This small molecule binds to this protein.
Small molecule (SMILES): N[C@@H]1CCCN(C(=O)CCC(F)(F)F)C1

Binding-site contacts:
Ligand atom N contacts residue PRO131 of chain 1.A at 3.9 Å.
Ligand atom C4 contacts residue PRO131 of chain 1.A at 4.1 Å (hydrophobic).
Ligand atom F contacts residue LEU69 of chain 1.A at 4.2 Å.
Ligand atom C7 contacts residue TYR24 of chain 1.A at 4.1 Å (hydrophobic).
Ligand atom C6 contacts residue TYR24 of chain 1.A at 3.7 Å (hydrophobic).
Ligand atom N1 contacts residue GLU25 of chain 1.A at 4.3 Å.
Ligand atom C8 contacts residue LEU26 of chain 1.A at 4.1 Å (hydrophobic).
Ligand atom C5 contacts residue PRO131 of chain 1.A at 4.1 Å (hydrophobic).
Ligand atom C6 contacts residue LEU26 of chain 1.A at 4.4 Å (hydrophobic).
Ligand atom C8 contacts residue GLN81 of chain 1.A at 4.4 Å.
Ligand atom O contacts residue LEU26 of chain 1.A at 3.0 Å (h-bond).
Ligand atom O contacts residue TYR24 of chain 1.A at 4.2 Å.
Ligand atom F contacts residue GLN81 of chain 1.A at 3.4 Å.
Ligand atom F1 contacts residue LEU80 of chain 1.A at 3.3 Å.
Ligand atom C6 contacts residue LEU80 of chain 1.A at 4.3 Å (hydrophobic).
Ligand atom C7 contacts residue LEU26 of chain 1.A at 3.6 Å (hydrophobic).
Ligand atom O contacts residue GLU25 of chain 1.A at 3.3 Å.
Ligand atom C8 contacts residue VAL132 of chain 1.A at 3.5 Å (hydrophobic).
Ligand atom C contacts residue PRO131 of chain 1.A at 3.8 Å (hydrophobic).
Ligand atom F1 contacts residue LEU26 of chain 1.A at 3.5 Å.
Ligand atom F contacts residue LEU80 of chain 1.A at 3.7 Å.
Ligand atom F contacts residue LEU82 of chain 1.A at 3.2 Å.
Ligand atom C6 contacts residue VAL132 of chain 1.A at 4.1 Å (hydrophobic).
Ligand atom F2 contacts residue GLN81 of chain 1.A at 3.9 Å.
Ligand atom F2 contacts residue VAL132 of chain 1.A at 3.1 Å.
Ligand atom F1 contacts residue LEU69 of chain 1.A at 3.7 Å.
Ligand atom C5 contacts residue GLU25 of chain 1.A at 3.9 Å.
Ligand atom C4 contacts residue GLU25 of chain 1.A at 3.7 Å.
Ligand atom F2 contacts residue LEU80 of chain 1.A at 2.9 Å.
Ligand atom F contacts residue TYR24 of chain 1.A at 4.0 Å.
Ligand atom N1 contacts residue PRO131 of chain 1.A at 4.3 Å.
Ligand atom F1 contacts residue VAL132 of chain 1.A at 3.6 Å.
Ligand atom C8 contacts residue LEU80 of chain 1.A at 3.8 Å (hydrophobic).
Ligand atom C5 contacts residue LEU26 of chain 1.A at 4.0 Å (hydrophobic).
Ligand atom C7 contacts residue VAL132 of chain 1.A at 3.4 Å (hydrophobic).
Ligand atom C5 contacts residue TYR24 of chain 1.A at 3.9 Å (hydrophobic).
Ligand atom C7 contacts residue GLU25 of chain 1.A at 4.5 Å.
Ligand atom O contacts residue PRO131 of chain 1.A at 3.8 Å.

Sequence of chain 1.A:
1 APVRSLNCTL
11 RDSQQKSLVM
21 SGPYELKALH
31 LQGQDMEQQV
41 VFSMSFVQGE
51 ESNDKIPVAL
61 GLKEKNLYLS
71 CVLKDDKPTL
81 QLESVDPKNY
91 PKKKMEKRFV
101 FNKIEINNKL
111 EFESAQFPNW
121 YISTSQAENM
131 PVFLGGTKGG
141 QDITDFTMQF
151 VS